Sequence of chain 1.A:
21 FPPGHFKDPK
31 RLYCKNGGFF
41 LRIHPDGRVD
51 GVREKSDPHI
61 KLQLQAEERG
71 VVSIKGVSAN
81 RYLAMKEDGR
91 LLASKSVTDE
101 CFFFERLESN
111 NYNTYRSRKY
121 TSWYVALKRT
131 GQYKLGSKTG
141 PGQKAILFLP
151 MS

This protein binds this small molecule.
Small molecule (SMILES): CO[C@@H]1O[C@@H](C(=O)O)[C@@H](O[C@H]2O[C@H](CO)[C@@H](O)[C@H](OS(=O)(=O)O)[C@H]2NS(=O)(=O)O)[C@H](O)[C@H]1OS(=O)(=O)O

Binding-site contacts:
Ligand atom S contacts residue ALA145 of chain 1.A at 4.2 Å.
Ligand atom S1 contacts residue ARG129 of chain 1.A at 4.0 Å.
Ligand atom OS3 contacts residue GLN143 of chain 1.A at 3.3 Å.
Ligand atom OS2 contacts residue LYS144 of chain 1.A at 3.3 Å (salt-bridge).
Ligand atom O3 contacts residue ASN36 of chain 1.A at 2.6 Å (h-bond).
Ligand atom OS2 contacts residue ASN36 of chain 1.A at 3.6 Å.
Ligand atom O1S contacts residue LYS128 of chain 1.A at 3.4 Å.
Ligand atom O32 contacts residue LYS134 of chain 1.A at 2.9 Å (salt-bridge).
Ligand atom O3S contacts residue ARG129 of chain 1.A at 2.9 Å (salt-bridge).
Ligand atom S12 contacts residue LYS134 of chain 1.A at 4.0 Å.
Ligand atom N2 contacts residue LYS134 of chain 1.A at 3.6 Å.
Ligand atom S contacts residue LYS134 of chain 1.A at 3.8 Å.
Ligand atom O1S contacts residue ARG129 of chain 1.A at 4.2 Å.
Ligand atom O1S contacts residue LYS134 of chain 1.A at 4.2 Å.
Ligand atom O2S contacts residue ASN36 of chain 1.A at 3.2 Å (h-bond).
Ligand atom OS2 contacts residue ALA145 of chain 1.A at 2.8 Å (h-bond).
Ligand atom O3 contacts residue ARG129 of chain 1.A at 3.0 Å (salt-bridge).
Ligand atom OS1 contacts residue GLN143 of chain 1.A at 3.5 Å (h-bond).
Ligand atom C3 contacts residue ASN36 of chain 1.A at 3.2 Å.
Ligand atom S1 contacts residue LYS134 of chain 1.A at 3.8 Å.
Ligand atom OS1 contacts residue LYS134 of chain 1.A at 2.8 Å (salt-bridge).
Ligand atom C2 contacts residue LYS144 of chain 1.A at 4.1 Å.
Ligand atom OS2 contacts residue LYS134 of chain 1.A at 3.9 Å.
Ligand atom OS2 contacts residue GLN143 of chain 1.A at 3.7 Å.
Ligand atom O2S contacts residue ALA145 of chain 1.A at 3.8 Å.
Ligand atom O1 contacts residue LYS144 of chain 1.A at 3.8 Å.
Ligand atom S1 contacts residue LYS128 of chain 1.A at 4.0 Å.
Ligand atom C3 contacts residue ARG129 of chain 1.A at 3.9 Å.
Ligand atom O3S contacts residue ASN36 of chain 1.A at 3.2 Å (h-bond).
Ligand atom C7 contacts residue LYS144 of chain 1.A at 3.8 Å.
Ligand atom O2S contacts residue LYS134 of chain 1.A at 2.9 Å (salt-bridge).
Ligand atom O2S contacts residue LYS128 of chain 1.A at 3.8 Å.
Ligand atom C4 contacts residue ARG129 of chain 1.A at 4.2 Å.
Ligand atom O3S contacts residue LYS128 of chain 1.A at 3.8 Å.
Ligand atom S1 contacts residue ASN36 of chain 1.A at 3.8 Å.
Ligand atom O12 contacts residue LYS134 of chain 1.A at 3.9 Å.
Ligand atom OS3 contacts residue LYS144 of chain 1.A at 3.0 Å (salt-bridge).
Ligand atom S contacts residue LYS144 of chain 1.A at 3.7 Å.
Ligand atom C2 contacts residue ASN36 of chain 1.A at 3.5 Å.
Ligand atom S contacts residue GLN143 of chain 1.A at 3.8 Å.